A protein and the small-molecule ligand that binds it are described below.
Small molecule (SMILES): CC(=O)N[C@@H]1[C@@H](O)[C@H](O)[C@@H](CO)O[C@H]1O

Binding-site contacts:
Ligand atom O5 contacts residue ASN308 of chain 1.H at 2.4 Å (h-bond).
Ligand atom C8 contacts residue SER306 of chain 1.H at 3.7 Å.
Ligand atom C4 contacts residue ASN308 of chain 1.H at 4.2 Å.
Ligand atom C3 contacts residue ASN308 of chain 1.H at 3.8 Å.
Ligand atom O7 contacts residue ASN308 of chain 1.H at 3.5 Å (h-bond).
Ligand atom C5 contacts residue ASN308 of chain 1.H at 3.7 Å.
Ligand atom C1 contacts residue ASN308 of chain 1.H at 1.5 Å.
Ligand atom C8 contacts residue ASN308 of chain 1.H at 3.9 Å.
Ligand atom C2 contacts residue ASN308 of chain 1.H at 2.5 Å.
Ligand atom C7 contacts residue ASN308 of chain 1.H at 3.2 Å.
Ligand atom N2 contacts residue ASN308 of chain 1.H at 2.9 Å (h-bond).

Sequence of chain 1.H:
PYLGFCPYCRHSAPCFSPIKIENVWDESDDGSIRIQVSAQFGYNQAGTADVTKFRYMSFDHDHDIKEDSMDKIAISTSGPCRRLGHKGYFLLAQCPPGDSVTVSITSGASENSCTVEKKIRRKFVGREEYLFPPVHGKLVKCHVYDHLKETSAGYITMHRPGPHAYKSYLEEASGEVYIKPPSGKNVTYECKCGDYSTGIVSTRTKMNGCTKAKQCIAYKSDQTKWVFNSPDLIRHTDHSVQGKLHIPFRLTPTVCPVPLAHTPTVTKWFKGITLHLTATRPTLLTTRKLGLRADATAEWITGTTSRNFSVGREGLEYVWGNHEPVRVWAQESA